Binding-site contacts:
Ligand atom C08 contacts residue ASN142 of chain 2.A at 3.6 Å.
Ligand atom C14 contacts residue GOL1 of chain 2.D at 3.5 Å.
Ligand atom C18 contacts residue ARG188 of chain 2.A at 3.3 Å.
Ligand atom C21 contacts residue GOL1 of chain 2.D at 3.6 Å.
Ligand atom C27 contacts residue CYS44 of chain 2.A at 3.7 Å (hydrophobic).
Ligand atom O01 contacts residue MET165 of chain 2.A at 3.5 Å.
Ligand atom N26 contacts residue CYS44 of chain 2.A at 2.8 Å (h-bond).
Ligand atom C27 contacts residue ALA46 of chain 2.A at 3.5 Å (hydrophobic).
Ligand atom C08 contacts residue GLU166 of chain 2.A at 3.7 Å.
Ligand atom C25 contacts residue MET49 of chain 2.A at 3.7 Å (hydrophobic).
Ligand atom C09 contacts residue LEU141 of chain 2.A at 3.7 Å (hydrophobic).
Ligand atom C06 contacts residue ASN142 of chain 2.A at 3.7 Å.
Ligand atom C10 contacts residue GLU166 of chain 2.A at 3.6 Å.
Ligand atom N12 contacts residue MET165 of chain 2.A at 3.5 Å.
Ligand atom C03 contacts residue CYS145 of chain 2.A at 3.7 Å (hydrophobic).
Ligand atom N12 contacts residue CYS145 of chain 2.A at 3.4 Å (h-bond).
Ligand atom N26 contacts residue THR25 of chain 2.A at 3.7 Å.
Ligand atom N12 contacts residue HIS163 of chain 2.A at 3.3 Å (h-bond).
Ligand atom C18 contacts residue MET49 of chain 2.A at 3.6 Å (hydrophobic).
Ligand atom C09 contacts residue GLU166 of chain 2.A at 3.4 Å.
Ligand atom O01 contacts residue GLU166 of chain 2.A at 2.9 Å (salt-bridge).
Ligand atom N26 contacts residue THR45 of chain 2.A at 3.5 Å.
Ligand atom O01 contacts residue GOL1 of chain 2.D at 3.1 Å (h-bond).
Ligand atom C19 contacts residue GLN189 of chain 2.A at 3.6 Å.
Ligand atom C06 contacts residue GOL1 of chain 2.D at 3.5 Å.
Ligand atom C16 contacts residue MET165 of chain 2.A at 3.6 Å (hydrophobic).
Ligand atom C25 contacts residue CYS44 of chain 2.A at 3.7 Å (hydrophobic).
Ligand atom C08 contacts residue LEU141 of chain 2.A at 3.6 Å (hydrophobic).
Ligand atom N11 contacts residue GLU166 of chain 2.A at 3.6 Å (salt-bridge).
Ligand atom C18 contacts residue GLN189 of chain 2.A at 3.4 Å.
Ligand atom N12 contacts residue GLU166 of chain 2.A at 3.4 Å (salt-bridge).
Ligand atom C09 contacts residue PHE140 of chain 2.A at 3.4 Å (hydrophobic).
Ligand atom C08 contacts residue PHE140 of chain 2.A at 3.7 Å (hydrophobic).
Ligand atom C07 contacts residue GOL1 of chain 2.D at 3.7 Å.
Ligand atom N13 contacts residue GOL1 of chain 2.D at 3.6 Å (h-bond).
Ligand atom C29 contacts residue HIS41 of chain 2.A at 3.6 Å.
Ligand atom N11 contacts residue HIS163 of chain 2.A at 2.9 Å (h-bond).
Ligand atom S17 contacts residue ARG188 of chain 2.A at 3.5 Å (salt-bridge).
Ligand atom S17 contacts residue MET49 of chain 2.A at 3.7 Å.
Ligand atom N26 contacts residue ALA46 of chain 2.A at 3.7 Å.

A protein and the small-molecule ligand that binds it are described below.
Small molecule (SMILES): O=C(Cn1nnc2ccccc21)N(Cc1ccsc1)c1ccc(-c2c[nH]cn2)cc1

Sequence of chain 1.A:
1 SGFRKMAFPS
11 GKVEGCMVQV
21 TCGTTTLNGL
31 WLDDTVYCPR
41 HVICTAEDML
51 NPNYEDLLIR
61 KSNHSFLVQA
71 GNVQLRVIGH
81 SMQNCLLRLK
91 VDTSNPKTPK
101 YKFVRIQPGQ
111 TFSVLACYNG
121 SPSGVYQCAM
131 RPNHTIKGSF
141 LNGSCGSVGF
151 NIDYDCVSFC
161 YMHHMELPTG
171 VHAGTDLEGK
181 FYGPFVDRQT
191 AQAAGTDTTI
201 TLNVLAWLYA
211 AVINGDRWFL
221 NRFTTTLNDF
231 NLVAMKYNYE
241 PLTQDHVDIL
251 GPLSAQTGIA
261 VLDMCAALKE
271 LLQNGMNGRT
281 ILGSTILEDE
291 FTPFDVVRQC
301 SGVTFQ

Sequence of chain 2.A:
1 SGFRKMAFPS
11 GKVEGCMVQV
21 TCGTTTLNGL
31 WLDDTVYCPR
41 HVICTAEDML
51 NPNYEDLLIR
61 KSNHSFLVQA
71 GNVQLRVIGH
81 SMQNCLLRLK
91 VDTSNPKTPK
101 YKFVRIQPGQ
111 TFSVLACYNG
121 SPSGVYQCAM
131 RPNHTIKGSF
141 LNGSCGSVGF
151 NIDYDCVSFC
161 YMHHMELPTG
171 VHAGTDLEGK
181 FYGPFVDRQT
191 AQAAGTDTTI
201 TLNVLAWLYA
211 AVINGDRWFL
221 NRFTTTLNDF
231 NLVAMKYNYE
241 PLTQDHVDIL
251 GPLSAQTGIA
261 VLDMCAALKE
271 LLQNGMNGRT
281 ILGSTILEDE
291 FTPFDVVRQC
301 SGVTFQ